This protein binds this small molecule.
Small molecule (SMILES): CC(=O)N[C@@H]1[C@@H](O)[C@H](O)[C@@H](CO)O[C@H]1O

Sequence of chain 1.L:
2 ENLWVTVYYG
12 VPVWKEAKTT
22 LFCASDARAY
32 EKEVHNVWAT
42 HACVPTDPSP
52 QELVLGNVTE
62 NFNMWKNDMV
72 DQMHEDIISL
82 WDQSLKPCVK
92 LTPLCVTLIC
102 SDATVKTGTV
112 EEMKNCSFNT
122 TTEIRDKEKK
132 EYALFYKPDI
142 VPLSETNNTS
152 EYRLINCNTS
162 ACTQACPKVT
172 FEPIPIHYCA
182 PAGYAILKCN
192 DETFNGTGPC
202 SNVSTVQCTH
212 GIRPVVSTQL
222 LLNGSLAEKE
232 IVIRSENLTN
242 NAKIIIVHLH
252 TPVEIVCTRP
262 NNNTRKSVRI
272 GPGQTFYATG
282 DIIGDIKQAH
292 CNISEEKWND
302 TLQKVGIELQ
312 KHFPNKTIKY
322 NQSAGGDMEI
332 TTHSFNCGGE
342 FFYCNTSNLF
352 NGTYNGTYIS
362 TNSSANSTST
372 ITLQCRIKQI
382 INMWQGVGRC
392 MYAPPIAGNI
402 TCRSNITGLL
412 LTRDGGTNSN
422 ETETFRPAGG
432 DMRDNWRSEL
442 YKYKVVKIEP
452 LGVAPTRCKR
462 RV

Binding-site contacts:
Ligand atom C3 contacts residue ASN322 of chain 1.L at 3.8 Å.
Ligand atom O6 contacts residue ARG427 of chain 1.L at 3.9 Å.
Ligand atom C7 contacts residue ASN322 of chain 1.L at 3.5 Å.
Ligand atom C8 contacts residue LYS320 of chain 1.L at 3.7 Å.
Ligand atom C1 contacts residue ASN322 of chain 1.L at 1.4 Å.
Ligand atom O7 contacts residue LYS320 of chain 1.L at 4.2 Å.
Ligand atom C5 contacts residue ASN322 of chain 1.L at 3.6 Å.
Ligand atom O5 contacts residue ASN322 of chain 1.L at 2.4 Å (h-bond).
Ligand atom O7 contacts residue TYR321 of chain 1.L at 3.7 Å.
Ligand atom O7 contacts residue ASN322 of chain 1.L at 3.5 Å.
Ligand atom C4 contacts residue ASN322 of chain 1.L at 4.2 Å.
Ligand atom C2 contacts residue ASN322 of chain 1.L at 2.5 Å.
Ligand atom O5 contacts residue ARG427 of chain 1.L at 3.9 Å.
Ligand atom C1 contacts residue ARG427 of chain 1.L at 4.4 Å.
Ligand atom N2 contacts residue ASN322 of chain 1.L at 2.9 Å (h-bond).
Ligand atom C7 contacts residue LYS320 of chain 1.L at 4.1 Å.
Ligand atom O7 contacts residue ASN352 of chain 1.L at 4.1 Å.